Sequence of chain 1.A:
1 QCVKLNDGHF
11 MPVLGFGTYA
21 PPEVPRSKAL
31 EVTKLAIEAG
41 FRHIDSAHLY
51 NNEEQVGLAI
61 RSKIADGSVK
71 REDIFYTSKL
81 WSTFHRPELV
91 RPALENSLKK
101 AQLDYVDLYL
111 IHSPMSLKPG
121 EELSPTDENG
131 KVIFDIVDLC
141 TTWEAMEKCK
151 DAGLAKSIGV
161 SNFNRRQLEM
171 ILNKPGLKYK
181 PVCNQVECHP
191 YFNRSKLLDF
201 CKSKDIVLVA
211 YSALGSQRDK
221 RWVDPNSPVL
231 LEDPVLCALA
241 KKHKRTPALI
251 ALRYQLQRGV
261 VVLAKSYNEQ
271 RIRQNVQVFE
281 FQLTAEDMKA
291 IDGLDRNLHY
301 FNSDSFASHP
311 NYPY

The small molecule below binds the protein below.
Small molecule (SMILES): COc1ccc(Cn2nnc(O)c2C(=O)Nc2cccc(C(F)(F)F)c2)cc1

Binding-site contacts:
Ligand atom C14 contacts residue SER212 of chain 1.A at 3.1 Å.
Ligand atom C21 contacts residue ASN162 of chain 1.A at 3.5 Å.
Ligand atom O15 contacts residue HIS112 of chain 1.A at 2.7 Å (h-bond).
Ligand atom F28 contacts residue PHE301 of chain 1.A at 3.0 Å.
Ligand atom C23 contacts residue ASN162 of chain 1.A at 3.9 Å.
Ligand atom O15 contacts residue TYR50 of chain 1.A at 2.6 Å (h-bond).
Ligand atom C09 contacts residue PHE301 of chain 1.A at 3.8 Å (hydrophobic).
Ligand atom C14 contacts residue SER216 of chain 1.A at 3.9 Å.
Ligand atom C21 contacts residue NAP1 of chain 1.C at 3.5 Å.
Ligand atom O13 contacts residue GLU187 of chain 1.A at 3.7 Å.
Ligand atom N18 contacts residue NAP1 of chain 1.C at 2.7 Å (h-bond).
Ligand atom C06 contacts residue TRP222 of chain 1.A at 3.7 Å (hydrophobic).
Ligand atom C07 contacts residue NAP1 of chain 1.C at 3.9 Å.
Ligand atom C25 contacts residue PHE301 of chain 1.A at 3.7 Å (hydrophobic).
Ligand atom O15 contacts residue NAP1 of chain 1.C at 3.0 Å.
Ligand atom O17 contacts residue LEU49 of chain 1.A at 3.6 Å.
Ligand atom C14 contacts residue GLU187 of chain 1.A at 3.8 Å.
Ligand atom N03 contacts residue NAP1 of chain 1.C at 3.3 Å.
Ligand atom F27 contacts residue PHE301 of chain 1.A at 3.5 Å.
Ligand atom C01 contacts residue NAP1 of chain 1.C at 3.2 Å.
Ligand atom C02 contacts residue NAP1 of chain 1.C at 3.5 Å.
Ligand atom O13 contacts residue PHE301 of chain 1.A at 3.2 Å.
Ligand atom C14 contacts residue TYR300 of chain 1.A at 3.8 Å (hydrophobic).
Ligand atom C01 contacts residue TYR50 of chain 1.A at 3.2 Å (hydrophobic).
Ligand atom N18 contacts residue HIS112 of chain 1.A at 3.6 Å.
Ligand atom F26 contacts residue ASN162 of chain 1.A at 3.3 Å.
Ligand atom C12 contacts residue PHE301 of chain 1.A at 3.7 Å (hydrophobic).
Ligand atom F27 contacts residue TYR211 of chain 1.A at 3.7 Å.
Ligand atom C19 contacts residue NAP1 of chain 1.C at 3.4 Å.
Ligand atom C22 contacts residue TRP81 of chain 1.A at 3.6 Å (hydrophobic).
Ligand atom N04 contacts residue NAP1 of chain 1.C at 3.7 Å.
Ligand atom C20 contacts residue TRP81 of chain 1.A at 3.7 Å (hydrophobic).
Ligand atom C16 contacts residue LEU49 of chain 1.A at 3.9 Å (hydrophobic).
Ligand atom N05 contacts residue TYR19 of chain 1.A at 3.9 Å.
Ligand atom N05 contacts residue NAP1 of chain 1.C at 3.4 Å.
Ligand atom C11 contacts residue PHE301 of chain 1.A at 3.2 Å (hydrophobic).
Ligand atom C24 contacts residue SER113 of chain 1.A at 3.8 Å.
Ligand atom F27 contacts residue ASN162 of chain 1.A at 3.3 Å.
Ligand atom N03 contacts residue TYR50 of chain 1.A at 3.1 Å (h-bond).
Ligand atom C09 contacts residue NAP1 of chain 1.C at 3.8 Å.